Binding-site contacts:
Ligand atom CB contacts residue THR247 of chain 2.A at 3.9 Å.
Ligand atom CA contacts residue LEU250 of chain 2.A at 3.6 Å (hydrophobic).
Ligand atom CA contacts residue THR247 of chain 2.A at 4.4 Å.
Ligand atom O contacts residue LEU250 of chain 2.A at 3.3 Å.
Ligand atom C contacts residue LEU250 of chain 2.A at 3.6 Å (hydrophobic).
Ligand atom C contacts residue ARG228 of chain 2.A at 4.3 Å.
Ligand atom CA contacts residue THR247 of chain 2.A at 4.3 Å.
Ligand atom CB contacts residue ILE249 of chain 2.A at 4.0 Å (hydrophobic).
Ligand atom CA contacts residue ALA231 of chain 2.A at 4.0 Å (hydrophobic).
Ligand atom O contacts residue ALA248 of chain 2.A at 3.1 Å.
Ligand atom O contacts residue ALA231 of chain 2.A at 4.3 Å.
Ligand atom CB contacts residue ASN227 of chain 2.A at 3.6 Å.
Ligand atom CB contacts residue HIS126 of chain 2.A at 3.8 Å.
Ligand atom O contacts residue GLY229 of chain 2.A at 3.5 Å (h-bond).
Ligand atom CA contacts residue HIS126 of chain 2.A at 4.3 Å.
Ligand atom C contacts residue THR247 of chain 2.A at 4.4 Å.
Ligand atom N contacts residue ILE249 of chain 2.A at 2.9 Å (h-bond).
Ligand atom CB contacts residue ILE249 of chain 2.A at 4.0 Å (hydrophobic).
Ligand atom O contacts residue ILE249 of chain 2.A at 2.6 Å (h-bond).
Ligand atom O contacts residue ARG228 of chain 2.A at 4.2 Å.
Ligand atom CA contacts residue ILE249 of chain 2.A at 3.9 Å (hydrophobic).
Ligand atom O contacts residue ARG228 of chain 2.A at 3.7 Å.
Ligand atom C contacts residue HIS126 of chain 2.A at 3.8 Å.
Ligand atom CB contacts residue LEU211 of chain 2.A at 3.5 Å (hydrophobic).
Ligand atom N contacts residue HIS126 of chain 2.A at 3.7 Å.
Ligand atom C contacts residue ALA248 of chain 2.A at 3.9 Å (hydrophobic).
Ligand atom CB contacts residue LEU250 of chain 2.A at 4.2 Å (hydrophobic).
Ligand atom CA contacts residue ARG228 of chain 2.A at 4.0 Å.
Ligand atom N contacts residue LEU250 of chain 2.A at 3.7 Å.
Ligand atom N contacts residue THR247 of chain 2.A at 3.6 Å.
Ligand atom CB contacts residue ARG228 of chain 2.A at 4.0 Å.
Ligand atom CB contacts residue ALA231 of chain 2.A at 3.7 Å (hydrophobic).
Ligand atom C contacts residue ILE249 of chain 2.A at 3.5 Å (hydrophobic).
Ligand atom C contacts residue ALA231 of chain 2.A at 3.4 Å (hydrophobic).
Ligand atom CA contacts residue ALA248 of chain 2.A at 3.8 Å (hydrophobic).
Ligand atom CB contacts residue GLY229 of chain 2.A at 4.2 Å.
Ligand atom C contacts residue ILE249 of chain 2.A at 3.9 Å (hydrophobic).
Ligand atom N contacts residue ALA248 of chain 2.A at 4.2 Å.
Ligand atom CA contacts residue ILE249 of chain 2.A at 3.6 Å (hydrophobic).
Ligand atom C contacts residue GLY229 of chain 2.A at 4.0 Å.

Sequence of chain 2.A:
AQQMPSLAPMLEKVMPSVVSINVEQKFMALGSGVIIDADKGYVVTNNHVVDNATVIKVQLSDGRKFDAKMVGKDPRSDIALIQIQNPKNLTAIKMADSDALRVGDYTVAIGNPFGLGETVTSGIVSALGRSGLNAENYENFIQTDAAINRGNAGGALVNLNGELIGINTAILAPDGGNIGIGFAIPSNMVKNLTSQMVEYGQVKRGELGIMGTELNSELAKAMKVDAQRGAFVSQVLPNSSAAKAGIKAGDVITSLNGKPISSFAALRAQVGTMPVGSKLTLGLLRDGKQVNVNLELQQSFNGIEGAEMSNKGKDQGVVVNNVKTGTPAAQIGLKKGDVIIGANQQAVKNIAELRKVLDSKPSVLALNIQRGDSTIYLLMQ

The protein below binds the small molecule below.
Small molecule (SMILES): C[C@H](N)C(=O)N[C@@H](C)C(=O)N[C@@H](C)C(=O)N[C@@H](C)C(=O)N[C@@H](C)C=O